The protein below binds the small molecule below.
Small molecule (SMILES): CC(=O)N[C@@H]1[C@@H](O)[C@H](O)[C@@H](CO)O[C@H]1O

Binding-site contacts:
Ligand atom N2 contacts residue ASN414 of chain 1.E at 3.0 Å (h-bond).
Ligand atom C4 contacts residue ASN414 of chain 1.E at 4.3 Å.
Ligand atom C8 contacts residue TRP576 of chain 1.E at 3.5 Å (hydrophobic).
Ligand atom C7 contacts residue GLU415 of chain 1.E at 3.9 Å.
Ligand atom C8 contacts residue PHE267 of chain 1.E at 3.5 Å (hydrophobic).
Ligand atom O7 contacts residue ILE418 of chain 1.E at 3.8 Å.
Ligand atom C1 contacts residue ASN414 of chain 1.E at 1.5 Å.
Ligand atom N2 contacts residue GLU415 of chain 1.E at 3.9 Å.
Ligand atom O7 contacts residue ASN414 of chain 1.E at 3.3 Å (h-bond).
Ligand atom C8 contacts residue GLU415 of chain 1.E at 3.2 Å.
Ligand atom C7 contacts residue ILE418 of chain 1.E at 4.2 Å (hydrophobic).
Ligand atom C7 contacts residue TRP576 of chain 1.E at 4.5 Å (hydrophobic).
Ligand atom C8 contacts residue ASN414 of chain 1.E at 3.9 Å.
Ligand atom C8 contacts residue ILE418 of chain 1.E at 3.7 Å (hydrophobic).
Ligand atom C7 contacts residue ASN414 of chain 1.E at 3.4 Å.
Ligand atom O5 contacts residue ASN414 of chain 1.E at 2.4 Å (h-bond).
Ligand atom C5 contacts residue ASN414 of chain 1.E at 3.7 Å.
Ligand atom C3 contacts residue ASN414 of chain 1.E at 3.9 Å.
Ligand atom C2 contacts residue ASN414 of chain 1.E at 2.6 Å.

Sequence of chain 1.E:
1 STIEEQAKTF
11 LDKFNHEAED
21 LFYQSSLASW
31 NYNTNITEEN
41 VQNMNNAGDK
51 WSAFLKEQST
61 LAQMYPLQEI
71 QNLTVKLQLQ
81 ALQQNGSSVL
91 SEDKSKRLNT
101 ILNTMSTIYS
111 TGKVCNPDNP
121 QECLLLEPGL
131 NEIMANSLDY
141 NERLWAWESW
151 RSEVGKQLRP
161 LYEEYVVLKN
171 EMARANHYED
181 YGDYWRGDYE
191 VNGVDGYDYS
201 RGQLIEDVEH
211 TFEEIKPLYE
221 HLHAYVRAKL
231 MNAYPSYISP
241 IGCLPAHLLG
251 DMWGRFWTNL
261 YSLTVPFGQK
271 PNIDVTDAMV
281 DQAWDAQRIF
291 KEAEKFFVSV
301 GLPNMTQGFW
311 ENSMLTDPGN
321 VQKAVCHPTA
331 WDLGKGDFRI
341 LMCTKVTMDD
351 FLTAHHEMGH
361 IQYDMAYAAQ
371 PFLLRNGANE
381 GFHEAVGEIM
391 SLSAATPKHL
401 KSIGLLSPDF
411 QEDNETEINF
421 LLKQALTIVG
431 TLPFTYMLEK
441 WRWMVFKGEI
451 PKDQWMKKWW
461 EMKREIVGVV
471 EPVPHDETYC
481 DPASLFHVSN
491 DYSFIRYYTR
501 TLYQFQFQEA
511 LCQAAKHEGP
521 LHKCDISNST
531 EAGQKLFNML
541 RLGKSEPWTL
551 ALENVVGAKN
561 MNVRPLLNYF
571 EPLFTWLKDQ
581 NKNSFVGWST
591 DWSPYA